Sequence of chain 1.E:
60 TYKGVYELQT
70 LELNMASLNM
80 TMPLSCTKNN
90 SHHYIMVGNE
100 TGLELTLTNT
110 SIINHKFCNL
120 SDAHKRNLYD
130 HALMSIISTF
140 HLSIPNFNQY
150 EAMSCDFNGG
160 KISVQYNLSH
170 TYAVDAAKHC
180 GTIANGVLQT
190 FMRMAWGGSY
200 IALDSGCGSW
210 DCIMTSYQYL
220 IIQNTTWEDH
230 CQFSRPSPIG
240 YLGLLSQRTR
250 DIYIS

This small molecule binds to this protein.
Small molecule (SMILES): CC(=O)N[C@H]1[C@H](O[C@H]2[C@H](O)[C@@H](NC(C)=O)CO[C@@H]2CO)O[C@H](CO)[C@@H](O[C@@H]2O[C@H](CO[C@H]3O[C@H](CO)[C@@H](O)[C@H](O)[C@@H]3O)[C@@H](O)[C@H](O[C@H]3O[C@H](CO)[C@@H](O)[C@H](O)[C@@H]3O)[C@@H]2O)[C@@H]1O

Binding-site contacts:
Ligand atom C6 contacts residue GLY132 of chain 1.F at 3.3 Å.
Ligand atom C7 contacts residue SER233 of chain 1.E at 4.1 Å.
Ligand atom C8 contacts residue SER233 of chain 1.E at 3.3 Å.
Ligand atom O5 contacts residue ASN106 of chain 1.F at 2.5 Å (h-bond).
Ligand atom N2 contacts residue SER233 of chain 1.E at 3.7 Å.
Ligand atom C3 contacts residue TYR134 of chain 1.F at 4.1 Å (hydrophobic).
Ligand atom C2 contacts residue ASN106 of chain 1.F at 2.5 Å.
Ligand atom C5 contacts residue TYR134 of chain 1.F at 3.6 Å (hydrophobic).
Ligand atom C7 contacts residue ASN106 of chain 1.F at 3.7 Å.
Ligand atom C2 contacts residue GLN231 of chain 1.E at 3.9 Å.
Ligand atom C8 contacts residue ARG234 of chain 1.E at 3.4 Å.
Ligand atom C3 contacts residue ASN106 of chain 1.F at 3.9 Å.
Ligand atom C3 contacts residue CYS230 of chain 1.E at 4.0 Å (hydrophobic).
Ligand atom O3 contacts residue GLN231 of chain 1.E at 3.8 Å.
Ligand atom O7 contacts residue SER233 of chain 1.E at 3.5 Å.
Ligand atom O2 contacts residue GLN231 of chain 1.E at 3.5 Å.
Ligand atom N2 contacts residue ARG234 of chain 1.E at 4.0 Å.
Ligand atom C7 contacts residue ARG234 of chain 1.E at 3.7 Å.
Ligand atom O5 contacts residue TYR134 of chain 1.F at 4.1 Å.
Ligand atom O2 contacts residue GLN231 of chain 1.E at 3.2 Å (h-bond).
Ligand atom C5 contacts residue ASN106 of chain 1.F at 3.9 Å.
Ligand atom O3 contacts residue HIS229 of chain 1.E at 3.0 Å (h-bond).
Ligand atom O3 contacts residue SER233 of chain 1.E at 3.7 Å.
Ligand atom O5 contacts residue VAL129 of chain 1.F at 3.9 Å.
Ligand atom C1 contacts residue SER108 of chain 1.F at 3.8 Å.
Ligand atom O3 contacts residue CYS230 of chain 1.E at 3.1 Å (h-bond).
Ligand atom N2 contacts residue ASN106 of chain 1.F at 2.8 Å (h-bond).
Ligand atom C1 contacts residue TYR134 of chain 1.F at 3.9 Å (hydrophobic).
Ligand atom C6 contacts residue TYR134 of chain 1.F at 3.9 Å (hydrophobic).
Ligand atom O3 contacts residue ARG234 of chain 1.E at 3.1 Å (salt-bridge).
Ligand atom O3 contacts residue GLN231 of chain 1.E at 2.8 Å (h-bond).
Ligand atom C2 contacts residue GLN231 of chain 1.E at 4.1 Å.
Ligand atom C8 contacts residue SER236 of chain 1.E at 4.0 Å.
Ligand atom O7 contacts residue ARG234 of chain 1.E at 3.1 Å (salt-bridge).
Ligand atom C8 contacts residue ASN106 of chain 1.F at 3.1 Å.
Ligand atom C1 contacts residue ASN106 of chain 1.F at 1.5 Å.
Ligand atom N2 contacts residue SER108 of chain 1.F at 3.8 Å.
Ligand atom O6 contacts residue GLY132 of chain 1.F at 3.9 Å.
Ligand atom O6 contacts residue TYR134 of chain 1.F at 3.5 Å.
Ligand atom O3 contacts residue PHE232 of chain 1.E at 3.7 Å.

Sequence of chain 1.F:
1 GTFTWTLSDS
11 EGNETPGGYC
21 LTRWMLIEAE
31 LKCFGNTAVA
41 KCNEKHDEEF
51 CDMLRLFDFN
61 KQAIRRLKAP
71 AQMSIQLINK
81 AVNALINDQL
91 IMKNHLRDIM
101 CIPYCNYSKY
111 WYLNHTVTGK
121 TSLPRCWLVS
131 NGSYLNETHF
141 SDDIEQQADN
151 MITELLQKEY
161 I